This small molecule binds to this protein.
Small molecule (SMILES): CC(=O)N[C@@H]1[C@@H](O)[C@H](O)[C@@H](CO)O[C@H]1O

Sequence of chain 1.A:
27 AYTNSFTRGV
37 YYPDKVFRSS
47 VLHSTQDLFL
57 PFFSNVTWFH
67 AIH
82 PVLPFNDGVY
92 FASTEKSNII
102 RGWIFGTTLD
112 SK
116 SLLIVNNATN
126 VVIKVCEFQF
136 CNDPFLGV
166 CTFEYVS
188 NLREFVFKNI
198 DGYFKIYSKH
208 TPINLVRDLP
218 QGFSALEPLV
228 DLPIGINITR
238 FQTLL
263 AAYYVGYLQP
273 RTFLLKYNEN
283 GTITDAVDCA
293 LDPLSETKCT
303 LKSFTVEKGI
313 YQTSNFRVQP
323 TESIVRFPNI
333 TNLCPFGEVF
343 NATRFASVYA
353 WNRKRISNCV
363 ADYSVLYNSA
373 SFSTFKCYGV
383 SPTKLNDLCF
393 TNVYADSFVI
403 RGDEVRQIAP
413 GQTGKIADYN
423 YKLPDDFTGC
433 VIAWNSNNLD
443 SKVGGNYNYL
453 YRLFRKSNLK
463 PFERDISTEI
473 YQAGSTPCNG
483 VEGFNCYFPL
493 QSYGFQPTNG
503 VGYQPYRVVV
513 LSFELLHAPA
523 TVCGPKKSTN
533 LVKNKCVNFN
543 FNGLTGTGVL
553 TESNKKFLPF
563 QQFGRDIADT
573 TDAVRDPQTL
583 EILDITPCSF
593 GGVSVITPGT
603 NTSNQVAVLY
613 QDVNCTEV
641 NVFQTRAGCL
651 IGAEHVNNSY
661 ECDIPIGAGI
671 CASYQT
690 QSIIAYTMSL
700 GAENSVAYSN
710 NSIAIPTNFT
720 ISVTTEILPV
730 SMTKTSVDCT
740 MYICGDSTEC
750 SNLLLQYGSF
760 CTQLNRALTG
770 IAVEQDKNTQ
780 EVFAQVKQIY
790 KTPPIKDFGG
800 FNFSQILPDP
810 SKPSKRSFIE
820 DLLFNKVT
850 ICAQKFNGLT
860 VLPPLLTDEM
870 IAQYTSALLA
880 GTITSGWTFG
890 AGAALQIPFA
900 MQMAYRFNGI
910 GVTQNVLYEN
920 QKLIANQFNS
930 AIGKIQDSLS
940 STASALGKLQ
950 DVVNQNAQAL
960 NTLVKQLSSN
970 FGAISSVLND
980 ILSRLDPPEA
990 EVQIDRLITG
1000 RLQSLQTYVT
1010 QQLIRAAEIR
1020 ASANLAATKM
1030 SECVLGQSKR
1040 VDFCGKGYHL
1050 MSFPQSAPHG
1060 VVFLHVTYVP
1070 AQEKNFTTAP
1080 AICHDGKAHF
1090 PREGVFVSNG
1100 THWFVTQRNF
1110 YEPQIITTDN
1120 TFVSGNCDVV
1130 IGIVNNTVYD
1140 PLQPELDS

Binding-site contacts:
Ligand atom C4 contacts residue GLN580 of chain 1.A at 3.2 Å.
Ligand atom C6 contacts residue GLN580 of chain 1.A at 3.9 Å.
Ligand atom C3 contacts residue ASN331 of chain 1.A at 3.8 Å.
Ligand atom C3 contacts residue GLN580 of chain 1.A at 4.2 Å.
Ligand atom C5 contacts residue ASN331 of chain 1.A at 3.7 Å.
Ligand atom C6 contacts residue PRO579 of chain 1.A at 3.8 Å (hydrophobic).
Ligand atom C7 contacts residue ASN331 of chain 1.A at 3.7 Å.
Ligand atom O7 contacts residue ASN331 of chain 1.A at 4.0 Å.
Ligand atom C2 contacts residue GLN580 of chain 1.A at 4.4 Å.
Ligand atom C4 contacts residue ASN331 of chain 1.A at 4.2 Å.
Ligand atom O3 contacts residue GLN580 of chain 1.A at 4.2 Å.
Ligand atom O4 contacts residue GLN580 of chain 1.A at 3.8 Å.
Ligand atom C1 contacts residue ASN331 of chain 1.A at 1.4 Å.
Ligand atom O6 contacts residue GLN580 of chain 1.A at 3.5 Å (h-bond).
Ligand atom C2 contacts residue ASN331 of chain 1.A at 2.5 Å.
Ligand atom N2 contacts residue ASN331 of chain 1.A at 2.9 Å (h-bond).
Ligand atom O6 contacts residue PRO579 of chain 1.A at 2.5 Å (h-bond).
Ligand atom C5 contacts residue GLN580 of chain 1.A at 4.0 Å.
Ligand atom O5 contacts residue ASN331 of chain 1.A at 2.4 Å (h-bond).
Ligand atom O5 contacts residue GLN580 of chain 1.A at 4.2 Å.